The protein below binds the small molecule below.
Small molecule (SMILES): CC(=O)N[C@@H]1[C@@H](O)[C@H](O)[C@@H](CO)O[C@H]1O

Binding-site contacts:
Ligand atom C5 contacts residue ASN171 of chain 1.A at 3.6 Å.
Ligand atom C1 contacts residue ASN171 of chain 1.A at 1.4 Å.
Ligand atom C5 contacts residue SER168 of chain 1.A at 4.4 Å.
Ligand atom C6 contacts residue ALA167 of chain 1.A at 4.2 Å (hydrophobic).
Ligand atom C1 contacts residue SER168 of chain 1.A at 4.2 Å.
Ligand atom O5 contacts residue ASN171 of chain 1.A at 2.4 Å (h-bond).
Ligand atom C4 contacts residue ASN171 of chain 1.A at 4.2 Å.
Ligand atom O7 contacts residue ASN171 of chain 1.A at 3.0 Å.
Ligand atom O6 contacts residue GLN193 of chain 1.A at 3.7 Å.
Ligand atom C2 contacts residue ASN171 of chain 1.A at 2.5 Å.
Ligand atom O5 contacts residue SER168 of chain 1.A at 3.6 Å.
Ligand atom C7 contacts residue ASN171 of chain 1.A at 3.2 Å.
Ligand atom C6 contacts residue SER168 of chain 1.A at 4.2 Å.
Ligand atom C8 contacts residue ASN171 of chain 1.A at 4.3 Å.
Ligand atom C3 contacts residue ASN171 of chain 1.A at 3.9 Å.
Ligand atom N2 contacts residue ASN171 of chain 1.A at 2.9 Å (h-bond).
Ligand atom O6 contacts residue ALA167 of chain 1.A at 4.0 Å.

Sequence of chain 1.A:
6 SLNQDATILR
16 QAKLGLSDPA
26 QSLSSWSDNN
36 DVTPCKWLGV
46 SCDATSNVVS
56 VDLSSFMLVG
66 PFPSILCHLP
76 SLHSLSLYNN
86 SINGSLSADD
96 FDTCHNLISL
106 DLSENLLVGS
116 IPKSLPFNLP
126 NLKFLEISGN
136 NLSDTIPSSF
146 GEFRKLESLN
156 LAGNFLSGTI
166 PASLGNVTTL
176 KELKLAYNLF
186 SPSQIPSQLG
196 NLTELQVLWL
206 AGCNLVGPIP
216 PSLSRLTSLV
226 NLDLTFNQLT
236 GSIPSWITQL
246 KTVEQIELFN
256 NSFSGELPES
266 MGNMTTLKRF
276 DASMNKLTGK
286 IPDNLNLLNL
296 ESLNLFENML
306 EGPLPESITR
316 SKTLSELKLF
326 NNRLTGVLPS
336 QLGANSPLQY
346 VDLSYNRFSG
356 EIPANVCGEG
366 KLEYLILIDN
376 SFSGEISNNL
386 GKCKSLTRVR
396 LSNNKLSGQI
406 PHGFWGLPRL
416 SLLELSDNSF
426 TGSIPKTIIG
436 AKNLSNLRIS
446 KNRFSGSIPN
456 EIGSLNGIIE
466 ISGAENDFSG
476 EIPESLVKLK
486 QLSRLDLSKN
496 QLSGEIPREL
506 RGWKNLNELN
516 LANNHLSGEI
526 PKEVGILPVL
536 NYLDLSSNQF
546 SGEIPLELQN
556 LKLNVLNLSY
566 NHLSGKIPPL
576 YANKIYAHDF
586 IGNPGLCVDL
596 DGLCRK